The protein below binds the small molecule below.
Small molecule (SMILES): CC(C)C[C@H](NC(=O)CN)C(=O)N[C@H](C(=O)N[C@H](C(=O)NCC(=O)N[C@@H](CO)C(=O)N[C@@H](CC(C)C)C(=O)N[C@@H](CCCN=C(N)N)C(=O)NCC=O)C(C)C)[C@@H](C)O

Binding-site contacts:
Ligand atom CG2 contacts residue ALA42 of chain 2.A at 3.7 Å (hydrophobic).
Ligand atom CD2 contacts residue ASP258 of chain 2.A at 3.5 Å.
Ligand atom CA contacts residue ASP258 of chain 2.A at 3.7 Å.
Ligand atom N contacts residue ARG49 of chain 2.A at 3.6 Å.
Ligand atom C contacts residue ILE39 of chain 2.A at 3.6 Å (hydrophobic).
Ligand atom CD2 contacts residue ARG43 of chain 2.A at 3.7 Å.
Ligand atom CD contacts residue LEU52 of chain 2.A at 3.5 Å (hydrophobic).
Ligand atom CA contacts residue ARG49 of chain 2.A at 3.5 Å.
Ligand atom C contacts residue ASP258 of chain 2.A at 3.7 Å.
Ligand atom CA contacts residue ASP258 of chain 2.A at 3.7 Å.
Ligand atom NH2 contacts residue ARG50 of chain 2.A at 3.3 Å (salt-bridge).
Ligand atom N contacts residue ASP258 of chain 2.A at 2.9 Å (salt-bridge).
Ligand atom CB contacts residue ARG49 of chain 2.A at 3.5 Å.
Ligand atom CB contacts residue ILE39 of chain 2.A at 3.6 Å (hydrophobic).
Ligand atom OG1 contacts residue MET259 of chain 2.A at 2.8 Å (h-bond).
Ligand atom OG1 contacts residue ASP258 of chain 2.A at 3.3 Å.
Ligand atom N contacts residue ARG49 of chain 2.A at 3.6 Å.
Ligand atom O contacts residue ARG49 of chain 2.A at 3.1 Å (salt-bridge).
Ligand atom O contacts residue ILE39 of chain 2.A at 3.6 Å.
Ligand atom CB contacts residue MET259 of chain 2.A at 3.8 Å (hydrophobic).
Ligand atom OG1 contacts residue ILE39 of chain 2.A at 3.5 Å.
Ligand atom N contacts residue ILE39 of chain 2.A at 3.7 Å.
Ligand atom CA contacts residue ASP258 of chain 2.A at 3.5 Å.
Ligand atom CB contacts residue ASP258 of chain 2.A at 3.5 Å.
Ligand atom CB contacts residue ARG50 of chain 2.A at 3.7 Å.
Ligand atom N contacts residue ASP258 of chain 2.A at 3.0 Å (salt-bridge).
Ligand atom CG2 contacts residue MET259 of chain 2.A at 3.7 Å (hydrophobic).
Ligand atom N contacts residue ASP258 of chain 2.A at 2.8 Å (salt-bridge).
Ligand atom O contacts residue ARG43 of chain 2.A at 3.1 Å (salt-bridge).
Ligand atom NE contacts residue ASP53 of chain 2.A at 3.7 Å.
Ligand atom NH1 contacts residue ASP228 of chain 2.A at 2.7 Å (salt-bridge).
Ligand atom CA contacts residue ARG50 of chain 2.A at 3.5 Å.
Ligand atom CD contacts residue ARG50 of chain 2.A at 3.6 Å.
Ligand atom O contacts residue ARG50 of chain 2.A at 3.6 Å.
Ligand atom N contacts residue ARG49 of chain 2.A at 3.0 Å (salt-bridge).
Ligand atom C contacts residue ASP258 of chain 2.A at 3.6 Å.
Ligand atom O contacts residue ARG43 of chain 2.A at 3.0 Å (salt-bridge).
Ligand atom C contacts residue ARG49 of chain 2.A at 3.4 Å.
Ligand atom CB contacts residue ASP258 of chain 2.A at 3.7 Å.
Ligand atom NH1 contacts residue THR246 of chain 2.A at 3.0 Å (h-bond).

Sequence of chain 2.A:
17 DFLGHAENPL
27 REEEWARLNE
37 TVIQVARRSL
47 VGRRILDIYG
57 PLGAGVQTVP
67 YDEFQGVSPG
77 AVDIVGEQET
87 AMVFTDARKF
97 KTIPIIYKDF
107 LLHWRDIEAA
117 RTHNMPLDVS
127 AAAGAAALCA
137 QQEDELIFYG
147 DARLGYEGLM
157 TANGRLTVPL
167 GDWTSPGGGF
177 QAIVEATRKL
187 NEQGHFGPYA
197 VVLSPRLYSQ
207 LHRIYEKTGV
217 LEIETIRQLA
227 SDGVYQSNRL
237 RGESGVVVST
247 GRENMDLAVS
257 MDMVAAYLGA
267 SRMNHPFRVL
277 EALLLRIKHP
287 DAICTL